Binding-site contacts:
Ligand atom O2 contacts residue HIS220 of chain 1.A at 3.4 Å (h-bond).
Ligand atom O4 contacts residue TRP130 of chain 1.A at 4.0 Å.
Ligand atom O4 contacts residue VAL222 of chain 1.A at 3.7 Å.
Ligand atom O1 contacts residue TRP234 of chain 1.A at 3.9 Å.
Ligand atom O4 contacts residue SER138 of chain 1.A at 2.6 Å (h-bond).
Ligand atom O2 contacts residue NI1 of chain 1.B at 2.1 Å (h-bond).
Ligand atom C2 contacts residue NI1 of chain 1.B at 2.9 Å.
Ligand atom C4 contacts residue TRP130 of chain 1.A at 3.8 Å (hydrophobic).
Ligand atom C1 contacts residue NI1 of chain 1.B at 2.8 Å.
Ligand atom O1 contacts residue NI1 of chain 1.B at 4.1 Å.
Ligand atom C2 contacts residue TRP130 of chain 1.A at 3.7 Å (hydrophobic).
Ligand atom O1 contacts residue SER232 of chain 1.A at 3.4 Å.
Ligand atom C5 contacts residue TRP130 of chain 1.A at 3.8 Å (hydrophobic).
Ligand atom O1 contacts residue ASN147 of chain 1.A at 2.8 Å (h-bond).
Ligand atom C5 contacts residue VAL222 of chain 1.A at 3.7 Å (hydrophobic).
Ligand atom O2 contacts residue TRP234 of chain 1.A at 3.3 Å (h-bond).
Ligand atom C5 contacts residue TYR92 of chain 1.A at 3.3 Å (hydrophobic).
Ligand atom O4 contacts residue LYS156 of chain 1.A at 3.8 Å.
Ligand atom O5 contacts residue HIS220 of chain 1.A at 3.2 Å (h-bond).
Ligand atom C5 contacts residue SER138 of chain 1.A at 3.4 Å.
Ligand atom C2 contacts residue HIS220 of chain 1.A at 3.8 Å.
Ligand atom C4 contacts residue VAL222 of chain 1.A at 3.9 Å (hydrophobic).
Ligand atom C4 contacts residue SER138 of chain 1.A at 3.4 Å.
Ligand atom C1 contacts residue TRP234 of chain 1.A at 4.0 Å (hydrophobic).
Ligand atom C1 contacts residue HIS220 of chain 1.A at 3.9 Å.
Ligand atom O1 contacts residue LEU149 of chain 1.A at 3.9 Å.
Ligand atom O5 contacts residue HIS141 of chain 1.A at 3.0 Å.
Ligand atom O3 contacts residue TYR92 of chain 1.A at 3.4 Å (h-bond).
Ligand atom C3 contacts residue TRP130 of chain 1.A at 3.8 Å (hydrophobic).
Ligand atom C5 contacts residue LYS156 of chain 1.A at 3.7 Å.
Ligand atom O2 contacts residue ASN147 of chain 1.A at 3.1 Å (h-bond).
Ligand atom C1 contacts residue TRP130 of chain 1.A at 3.7 Å (hydrophobic).
Ligand atom O5 contacts residue TRP130 of chain 1.A at 4.0 Å.
Ligand atom O1 contacts residue TRP130 of chain 1.A at 3.8 Å.
Ligand atom O2 contacts residue ASP143 of chain 1.A at 3.0 Å (salt-bridge).
Ligand atom O3 contacts residue LYS156 of chain 1.A at 2.8 Å (salt-bridge).
Ligand atom C1 contacts residue ASN147 of chain 1.A at 3.2 Å.
Ligand atom O3 contacts residue VAL222 of chain 1.A at 3.6 Å.
Ligand atom O5 contacts residue NI1 of chain 1.B at 2.2 Å (h-bond).
Ligand atom O4 contacts residue TYR92 of chain 1.A at 2.6 Å (h-bond).

Sequence of chain 1.A:
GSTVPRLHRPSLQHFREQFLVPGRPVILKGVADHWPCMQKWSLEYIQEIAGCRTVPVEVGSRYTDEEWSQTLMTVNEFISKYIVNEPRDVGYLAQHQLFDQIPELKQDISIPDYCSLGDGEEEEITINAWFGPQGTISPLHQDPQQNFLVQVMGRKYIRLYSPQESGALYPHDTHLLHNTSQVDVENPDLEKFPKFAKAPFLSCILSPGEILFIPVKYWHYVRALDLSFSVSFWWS

The small molecule below binds the protein below.
Small molecule (SMILES): O=C(O)CCC(=O)C(=O)O